Binding-site contacts:
Ligand atom C3 contacts residue ALA306 of chain 1.A at 4.0 Å (hydrophobic).
Ligand atom C11 contacts residue ILE133 of chain 1.A at 3.8 Å (hydrophobic).
Ligand atom O1 contacts residue ASP309 of chain 1.A at 3.0 Å (salt-bridge).
Ligand atom C18 contacts residue VAL370 of chain 1.A at 3.5 Å (hydrophobic).
Ligand atom C4 contacts residue ASP309 of chain 1.A at 3.8 Å.
Ligand atom C4 contacts residue THR310 of chain 1.A at 3.5 Å.
Ligand atom C15 contacts residue LEU372 of chain 1.A at 3.6 Å (hydrophobic).
Ligand atom C17 contacts residue VAL373 of chain 1.A at 4.0 Å (hydrophobic).
Ligand atom C17 contacts residue MET374 of chain 1.A at 3.6 Å (hydrophobic).
Ligand atom C12 contacts residue ARG115 of chain 1.A at 3.8 Å.
Ligand atom O2 contacts residue ARG115 of chain 1.A at 3.4 Å (salt-bridge).
Ligand atom C6 contacts residue THR310 of chain 1.A at 3.8 Å.
Ligand atom C3 contacts residue THR310 of chain 1.A at 4.0 Å.
Ligand atom C2 contacts residue ILE133 of chain 1.A at 3.9 Å (hydrophobic).
Ligand atom C15 contacts residue LEU477 of chain 1.A at 3.6 Å (hydrophobic).
Ligand atom O1 contacts residue TRP224 of chain 1.A at 3.8 Å.
Ligand atom C3 contacts residue TRP224 of chain 1.A at 3.8 Å (hydrophobic).
Ligand atom O1 contacts residue ILE305 of chain 1.A at 3.9 Å.
Ligand atom C4 contacts residue TRP224 of chain 1.A at 3.7 Å (hydrophobic).
Ligand atom C16 contacts residue LEU477 of chain 1.A at 3.9 Å (hydrophobic).
Ligand atom O1 contacts residue ALA306 of chain 1.A at 3.3 Å.
Ligand atom C7 contacts residue LEU477 of chain 1.A at 3.8 Å (hydrophobic).
Ligand atom C12 contacts residue ILE133 of chain 1.A at 4.0 Å (hydrophobic).
Ligand atom C1 contacts residue ILE133 of chain 1.A at 3.9 Å (hydrophobic).
Ligand atom C3 contacts residue ASP309 of chain 1.A at 3.9 Å.
Ligand atom C11 contacts residue HEM1 of chain 1.B at 3.6 Å.
Ligand atom C19 contacts residue THR310 of chain 1.A at 3.6 Å.
Ligand atom O2 contacts residue PHE134 of chain 1.A at 4.0 Å.
Ligand atom C18 contacts residue LEU372 of chain 1.A at 3.6 Å (hydrophobic).
Ligand atom C16 contacts residue LEU372 of chain 1.A at 3.5 Å (hydrophobic).
Ligand atom C5 contacts residue THR310 of chain 1.A at 3.5 Å.
Ligand atom C19 contacts residue VAL370 of chain 1.A at 4.0 Å (hydrophobic).
Ligand atom C5 contacts residue TRP224 of chain 1.A at 4.0 Å (hydrophobic).
Ligand atom C19 contacts residue HEM1 of chain 1.B at 3.6 Å.
Ligand atom C8 contacts residue VAL370 of chain 1.A at 4.0 Å (hydrophobic).
Ligand atom C17 contacts residue LEU372 of chain 1.A at 4.0 Å (hydrophobic).
Ligand atom O2 contacts residue MET374 of chain 1.A at 2.8 Å (h-bond).
Ligand atom C18 contacts residue HEM1 of chain 1.B at 3.5 Å.
Ligand atom O2 contacts residue VAL373 of chain 1.A at 3.7 Å.
Ligand atom C16 contacts residue MET374 of chain 1.A at 3.8 Å (hydrophobic).

Sequence of chain 1.A:
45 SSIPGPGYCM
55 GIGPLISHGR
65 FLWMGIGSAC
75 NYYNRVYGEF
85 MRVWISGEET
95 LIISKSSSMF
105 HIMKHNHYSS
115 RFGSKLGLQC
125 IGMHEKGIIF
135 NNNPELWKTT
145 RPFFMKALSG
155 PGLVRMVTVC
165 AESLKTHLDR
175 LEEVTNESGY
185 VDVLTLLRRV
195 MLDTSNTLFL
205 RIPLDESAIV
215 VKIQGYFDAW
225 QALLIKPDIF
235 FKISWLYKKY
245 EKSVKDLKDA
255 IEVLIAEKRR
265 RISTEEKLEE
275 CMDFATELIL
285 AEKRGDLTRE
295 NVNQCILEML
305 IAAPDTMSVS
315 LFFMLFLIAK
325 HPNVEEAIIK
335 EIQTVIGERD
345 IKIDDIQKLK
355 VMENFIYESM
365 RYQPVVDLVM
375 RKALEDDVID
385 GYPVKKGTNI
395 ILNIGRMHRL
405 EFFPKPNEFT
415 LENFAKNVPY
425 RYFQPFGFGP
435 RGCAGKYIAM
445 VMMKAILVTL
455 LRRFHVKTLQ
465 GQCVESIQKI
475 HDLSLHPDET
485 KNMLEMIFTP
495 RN

This small molecule binds to this protein.
Small molecule (SMILES): C[C@]12CCC(=O)C=C1CC[C@@H]1[C@@H]2CC[C@]2(C)C(=O)CC[C@@H]12